A small-molecule ligand and the protein it binds are described below.
Small molecule (SMILES): CC(=O)N[C@@H]1[C@@H](O)[C@H](O)[C@@H](CO)O[C@H]1O

Sequence of chain 1.C:
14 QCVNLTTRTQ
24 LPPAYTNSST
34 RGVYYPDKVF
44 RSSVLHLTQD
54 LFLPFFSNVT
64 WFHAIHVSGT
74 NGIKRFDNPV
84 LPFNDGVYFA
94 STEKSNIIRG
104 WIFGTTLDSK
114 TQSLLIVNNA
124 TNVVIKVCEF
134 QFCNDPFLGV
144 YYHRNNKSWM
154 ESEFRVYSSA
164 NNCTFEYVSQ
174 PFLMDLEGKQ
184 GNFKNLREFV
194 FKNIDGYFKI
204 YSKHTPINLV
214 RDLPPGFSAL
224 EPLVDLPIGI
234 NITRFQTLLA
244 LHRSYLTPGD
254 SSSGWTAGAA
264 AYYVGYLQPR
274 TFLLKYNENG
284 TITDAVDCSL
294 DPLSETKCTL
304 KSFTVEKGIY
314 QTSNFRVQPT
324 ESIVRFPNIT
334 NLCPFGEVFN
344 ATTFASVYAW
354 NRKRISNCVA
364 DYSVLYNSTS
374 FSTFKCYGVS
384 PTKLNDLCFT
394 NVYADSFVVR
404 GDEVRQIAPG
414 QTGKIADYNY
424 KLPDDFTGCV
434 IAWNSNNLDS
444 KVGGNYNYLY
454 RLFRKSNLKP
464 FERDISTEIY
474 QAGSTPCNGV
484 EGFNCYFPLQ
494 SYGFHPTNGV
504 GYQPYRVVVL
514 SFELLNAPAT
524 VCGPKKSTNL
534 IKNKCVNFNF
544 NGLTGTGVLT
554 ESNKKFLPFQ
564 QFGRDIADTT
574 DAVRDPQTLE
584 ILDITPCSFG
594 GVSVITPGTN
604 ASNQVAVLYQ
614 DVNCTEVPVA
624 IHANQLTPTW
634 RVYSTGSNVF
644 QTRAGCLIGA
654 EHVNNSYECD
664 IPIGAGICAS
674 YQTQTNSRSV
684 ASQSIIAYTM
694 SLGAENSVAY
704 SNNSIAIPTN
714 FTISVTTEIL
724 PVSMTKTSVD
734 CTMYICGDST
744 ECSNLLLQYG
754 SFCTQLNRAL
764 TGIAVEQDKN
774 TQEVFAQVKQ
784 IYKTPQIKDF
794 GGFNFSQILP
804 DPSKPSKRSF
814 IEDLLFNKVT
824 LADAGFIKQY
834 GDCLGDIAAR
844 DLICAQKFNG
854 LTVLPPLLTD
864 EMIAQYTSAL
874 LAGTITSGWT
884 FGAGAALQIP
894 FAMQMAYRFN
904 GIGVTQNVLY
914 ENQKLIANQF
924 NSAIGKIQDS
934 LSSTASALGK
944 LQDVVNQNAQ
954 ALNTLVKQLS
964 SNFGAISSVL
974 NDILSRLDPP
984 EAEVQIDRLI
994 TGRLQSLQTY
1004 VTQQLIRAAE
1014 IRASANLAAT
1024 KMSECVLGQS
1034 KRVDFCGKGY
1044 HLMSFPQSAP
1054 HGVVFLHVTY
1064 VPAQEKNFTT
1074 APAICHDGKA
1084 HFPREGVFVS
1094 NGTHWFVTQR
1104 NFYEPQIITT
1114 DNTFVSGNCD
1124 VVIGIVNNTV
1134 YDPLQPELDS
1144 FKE

Binding-site contacts:
Ligand atom C4 contacts residue ASN370 of chain 1.A at 4.2 Å.
Ligand atom C7 contacts residue LEU455 of chain 1.C at 4.1 Å (hydrophobic).
Ligand atom C7 contacts residue TYR489 of chain 1.C at 4.4 Å (hydrophobic).
Ligand atom C8 contacts residue TYR489 of chain 1.C at 4.0 Å (hydrophobic).
Ligand atom C2 contacts residue ASN370 of chain 1.A at 2.5 Å.
Ligand atom O7 contacts residue ASN370 of chain 1.A at 3.6 Å (h-bond).
Ligand atom O5 contacts residue ASN370 of chain 1.A at 2.4 Å (h-bond).
Ligand atom O7 contacts residue TYR489 of chain 1.C at 3.6 Å.
Ligand atom O7 contacts residue PHE456 of chain 1.C at 4.2 Å.
Ligand atom C8 contacts residue LEU455 of chain 1.C at 3.7 Å (hydrophobic).
Ligand atom C7 contacts residue PHE456 of chain 1.C at 4.3 Å (hydrophobic).
Ligand atom C3 contacts residue ASN370 of chain 1.A at 3.8 Å.
Ligand atom N2 contacts residue LEU455 of chain 1.C at 4.4 Å.
Ligand atom C8 contacts residue PHE490 of chain 1.C at 3.7 Å (hydrophobic).
Ligand atom C7 contacts residue ASN370 of chain 1.A at 3.4 Å.
Ligand atom C5 contacts residue ASN370 of chain 1.A at 3.7 Å.
Ligand atom N2 contacts residue GLN493 of chain 1.C at 4.5 Å.
Ligand atom C8 contacts residue PHE456 of chain 1.C at 3.6 Å (hydrophobic).
Ligand atom N2 contacts residue ASN370 of chain 1.A at 2.9 Å (h-bond).
Ligand atom C1 contacts residue ASN370 of chain 1.A at 1.4 Å.

Sequence of chain 1.A:
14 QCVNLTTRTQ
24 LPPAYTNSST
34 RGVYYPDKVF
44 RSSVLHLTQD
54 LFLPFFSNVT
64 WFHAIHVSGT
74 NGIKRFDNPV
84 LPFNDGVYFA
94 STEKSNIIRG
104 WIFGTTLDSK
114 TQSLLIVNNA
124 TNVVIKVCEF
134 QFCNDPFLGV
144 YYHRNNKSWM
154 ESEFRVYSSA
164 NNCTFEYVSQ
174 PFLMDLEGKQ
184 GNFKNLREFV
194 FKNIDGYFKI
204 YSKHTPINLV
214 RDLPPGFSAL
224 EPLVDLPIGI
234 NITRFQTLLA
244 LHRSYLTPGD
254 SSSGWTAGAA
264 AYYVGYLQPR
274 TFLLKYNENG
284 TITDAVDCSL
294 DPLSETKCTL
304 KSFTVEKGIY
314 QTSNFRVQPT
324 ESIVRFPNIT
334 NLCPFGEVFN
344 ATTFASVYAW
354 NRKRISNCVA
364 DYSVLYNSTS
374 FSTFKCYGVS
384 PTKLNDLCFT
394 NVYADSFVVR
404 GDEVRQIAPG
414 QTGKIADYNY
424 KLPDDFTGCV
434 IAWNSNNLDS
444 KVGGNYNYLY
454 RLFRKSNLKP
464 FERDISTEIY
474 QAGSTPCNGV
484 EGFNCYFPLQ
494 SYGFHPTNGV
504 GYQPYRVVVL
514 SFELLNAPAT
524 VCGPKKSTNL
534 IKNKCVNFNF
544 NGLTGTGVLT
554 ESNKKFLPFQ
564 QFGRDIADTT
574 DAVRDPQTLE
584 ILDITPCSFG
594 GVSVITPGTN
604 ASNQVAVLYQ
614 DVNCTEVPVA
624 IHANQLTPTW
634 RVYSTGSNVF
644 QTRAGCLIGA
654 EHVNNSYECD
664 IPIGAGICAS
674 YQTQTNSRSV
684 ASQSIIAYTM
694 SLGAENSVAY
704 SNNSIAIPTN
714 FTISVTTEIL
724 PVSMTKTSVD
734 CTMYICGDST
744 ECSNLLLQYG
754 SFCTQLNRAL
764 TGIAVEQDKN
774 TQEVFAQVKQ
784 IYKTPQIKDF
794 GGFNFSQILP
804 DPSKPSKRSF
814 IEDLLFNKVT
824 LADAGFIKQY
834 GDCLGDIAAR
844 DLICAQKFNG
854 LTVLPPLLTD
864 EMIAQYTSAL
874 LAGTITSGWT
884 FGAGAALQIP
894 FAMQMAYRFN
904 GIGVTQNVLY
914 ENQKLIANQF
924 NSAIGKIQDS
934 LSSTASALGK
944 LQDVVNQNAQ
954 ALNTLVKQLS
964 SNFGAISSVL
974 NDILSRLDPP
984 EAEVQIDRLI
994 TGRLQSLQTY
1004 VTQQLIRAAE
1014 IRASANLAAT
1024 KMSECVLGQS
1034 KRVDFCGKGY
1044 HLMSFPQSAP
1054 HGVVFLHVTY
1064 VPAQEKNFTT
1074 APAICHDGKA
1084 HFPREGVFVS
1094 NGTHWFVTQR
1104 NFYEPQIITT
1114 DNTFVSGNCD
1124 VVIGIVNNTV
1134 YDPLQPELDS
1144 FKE